Binding-site contacts:
Ligand atom C13 contacts residue ALA198 of chain 1.D at 4.0 Å (hydrophobic).
Ligand atom C1 contacts residue PHE149 of chain 1.D at 3.8 Å (hydrophobic).
Ligand atom C10 contacts residue GLY96 of chain 1.D at 3.8 Å.
Ligand atom C6 contacts residue NAD1 of chain 1.N at 3.5 Å.
Ligand atom C3 contacts residue NAD1 of chain 1.N at 3.5 Å.
Ligand atom CL16 contacts residue GLY96 of chain 1.D at 3.8 Å.
Ligand atom C10 contacts residue MET161 of chain 1.D at 3.6 Å (hydrophobic).
Ligand atom C3 contacts residue MET199 of chain 1.D at 3.6 Å (hydrophobic).
Ligand atom C12 contacts residue MET161 of chain 1.D at 3.6 Å (hydrophobic).
Ligand atom C6 contacts residue TYR158 of chain 1.D at 3.1 Å (hydrophobic).
Ligand atom C11 contacts residue MET161 of chain 1.D at 3.4 Å (hydrophobic).
Ligand atom C4 contacts residue ALA198 of chain 1.D at 3.4 Å (hydrophobic).
Ligand atom C3 contacts residue ALA198 of chain 1.D at 3.7 Å (hydrophobic).
Ligand atom O17 contacts residue NAD1 of chain 1.N at 2.9 Å (h-bond).
Ligand atom O7 contacts residue NAD1 of chain 1.N at 3.2 Å (h-bond).
Ligand atom CL14 contacts residue PHE149 of chain 1.D at 3.6 Å.
Ligand atom CL14 contacts residue MET199 of chain 1.D at 3.8 Å.
Ligand atom CL15 contacts residue MET98 of chain 1.D at 3.3 Å.
Ligand atom CL15 contacts residue MET161 of chain 1.D at 4.0 Å.
Ligand atom C9 contacts residue MET161 of chain 1.D at 4.0 Å (hydrophobic).
Ligand atom C4 contacts residue NAD1 of chain 1.N at 3.5 Å.
Ligand atom C11 contacts residue ALA198 of chain 1.D at 4.0 Å (hydrophobic).
Ligand atom CL15 contacts residue PHE97 of chain 1.D at 4.0 Å.
Ligand atom C5 contacts residue TYR158 of chain 1.D at 4.2 Å (hydrophobic).
Ligand atom C5 contacts residue NAD1 of chain 1.N at 3.5 Å.
Ligand atom C1 contacts residue TYR158 of chain 1.D at 3.5 Å (hydrophobic).
Ligand atom C10 contacts residue PHE97 of chain 1.D at 4.2 Å (hydrophobic).
Ligand atom CL16 contacts residue NAD1 of chain 1.N at 3.2 Å.
Ligand atom C8 contacts residue NAD1 of chain 1.N at 3.9 Å.
Ligand atom O17 contacts residue TYR158 of chain 1.D at 2.3 Å (h-bond).
Ligand atom C2 contacts residue NAD1 of chain 1.N at 3.5 Å.
Ligand atom C12 contacts residue ALA198 of chain 1.D at 3.8 Å (hydrophobic).
Ligand atom C13 contacts residue MET161 of chain 1.D at 4.0 Å (hydrophobic).
Ligand atom C1 contacts residue NAD1 of chain 1.N at 3.5 Å.
Ligand atom C12 contacts residue MET103 of chain 1.D at 3.9 Å (hydrophobic).
Ligand atom CL15 contacts residue MET103 of chain 1.D at 4.1 Å.
Ligand atom C2 contacts residue TYR158 of chain 1.D at 4.2 Å (hydrophobic).
Ligand atom O17 contacts residue PHE149 of chain 1.D at 3.8 Å.
Ligand atom CL14 contacts residue PRO193 of chain 1.D at 3.7 Å.
Ligand atom CL14 contacts residue NAD1 of chain 1.N at 3.9 Å.

The protein below binds the small molecule below.
Small molecule (SMILES): Oc1cc(Cl)ccc1Oc1ccc(Cl)cc1Cl

Sequence of chain 1.D:
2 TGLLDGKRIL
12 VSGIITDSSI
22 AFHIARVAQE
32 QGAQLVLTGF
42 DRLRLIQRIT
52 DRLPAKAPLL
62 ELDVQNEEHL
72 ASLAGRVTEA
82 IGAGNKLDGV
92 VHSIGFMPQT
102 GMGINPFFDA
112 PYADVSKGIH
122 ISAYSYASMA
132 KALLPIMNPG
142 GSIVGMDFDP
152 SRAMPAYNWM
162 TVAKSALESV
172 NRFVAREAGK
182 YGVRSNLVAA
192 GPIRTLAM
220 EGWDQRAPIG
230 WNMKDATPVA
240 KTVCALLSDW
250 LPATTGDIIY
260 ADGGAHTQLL